Sequence of chain 24.A:
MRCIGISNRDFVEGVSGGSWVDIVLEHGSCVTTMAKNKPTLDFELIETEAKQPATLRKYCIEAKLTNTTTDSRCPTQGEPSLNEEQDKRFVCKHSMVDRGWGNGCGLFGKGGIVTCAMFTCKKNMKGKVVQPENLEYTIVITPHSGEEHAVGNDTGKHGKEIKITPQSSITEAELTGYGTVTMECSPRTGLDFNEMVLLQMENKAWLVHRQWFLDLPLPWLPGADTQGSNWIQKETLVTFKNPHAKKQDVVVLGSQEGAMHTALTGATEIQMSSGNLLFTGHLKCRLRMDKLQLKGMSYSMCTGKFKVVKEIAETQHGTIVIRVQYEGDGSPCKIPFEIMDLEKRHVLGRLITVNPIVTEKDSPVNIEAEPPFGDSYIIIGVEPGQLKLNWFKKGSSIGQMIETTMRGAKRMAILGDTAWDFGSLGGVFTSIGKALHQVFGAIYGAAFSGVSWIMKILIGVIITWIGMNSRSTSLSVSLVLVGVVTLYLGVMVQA

Binding-site contacts:
Ligand atom C3 contacts residue ASN67 of chain 24.A at 3.8 Å.
Ligand atom C5 contacts residue ASN67 of chain 24.A at 3.7 Å.
Ligand atom O5 contacts residue ASN67 of chain 24.A at 2.4 Å (h-bond).
Ligand atom O7 contacts residue ASN67 of chain 24.A at 4.1 Å.
Ligand atom N2 contacts residue ASN67 of chain 24.A at 2.9 Å (h-bond).
Ligand atom C8 contacts residue ASN67 of chain 24.A at 4.2 Å.
Ligand atom C8 contacts residue PHE90 of chain 24.A at 3.9 Å (hydrophobic).
Ligand atom C7 contacts residue ASN67 of chain 24.A at 3.7 Å.
Ligand atom C4 contacts residue ASN67 of chain 24.A at 4.2 Å.
Ligand atom C8 contacts residue MET118 of chain 24.A at 4.3 Å (hydrophobic).
Ligand atom C1 contacts residue ASN67 of chain 24.A at 1.4 Å.
Ligand atom C2 contacts residue ASN67 of chain 24.A at 2.5 Å.

A protein and the small-molecule ligand that binds it are described below.
Small molecule (SMILES): CC(=O)N[C@@H]1[C@@H](O)[C@H](O)[C@@H](CO)O[C@H]1O